Sequence of chain 2.A:
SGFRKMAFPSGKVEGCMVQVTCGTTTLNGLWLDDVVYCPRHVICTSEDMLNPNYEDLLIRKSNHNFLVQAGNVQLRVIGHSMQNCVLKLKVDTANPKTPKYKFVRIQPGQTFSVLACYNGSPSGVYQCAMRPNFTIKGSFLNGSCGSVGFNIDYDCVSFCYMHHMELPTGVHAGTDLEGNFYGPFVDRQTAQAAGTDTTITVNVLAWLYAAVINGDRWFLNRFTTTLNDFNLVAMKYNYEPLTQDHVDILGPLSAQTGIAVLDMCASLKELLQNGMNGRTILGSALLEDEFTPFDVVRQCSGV

Sequence of chain 1.A:
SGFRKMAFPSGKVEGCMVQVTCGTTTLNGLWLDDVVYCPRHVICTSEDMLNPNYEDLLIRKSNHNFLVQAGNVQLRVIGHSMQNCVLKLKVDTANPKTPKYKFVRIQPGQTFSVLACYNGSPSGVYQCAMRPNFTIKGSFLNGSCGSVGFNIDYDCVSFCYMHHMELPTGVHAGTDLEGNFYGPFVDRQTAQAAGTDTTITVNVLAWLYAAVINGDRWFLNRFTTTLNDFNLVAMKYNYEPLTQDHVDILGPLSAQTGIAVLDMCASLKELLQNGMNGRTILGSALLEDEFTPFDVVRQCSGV

Binding-site contacts:
Ligand atom O22 contacts residue GLU166 of chain 1.A at 2.9 Å (salt-bridge).
Ligand atom O21 contacts residue GLN189 of chain 1.A at 3.2 Å (h-bond).
Ligand atom N30 contacts residue PHE140 of chain 1.A at 3.1 Å (h-bond).
Ligand atom O32 contacts residue PHE140 of chain 1.A at 3.6 Å.
Ligand atom C08 contacts residue HIS41 of chain 1.A at 3.6 Å.
Ligand atom C38 contacts residue GLY143 of chain 1.A at 3.4 Å.
Ligand atom C19 contacts residue GLN189 of chain 1.A at 3.5 Å.
Ligand atom N30 contacts residue GLU166 of chain 1.A at 3.0 Å (salt-bridge).
Ligand atom C31 contacts residue HIS163 of chain 1.A at 3.7 Å.
Ligand atom C40 contacts residue ASN142 of chain 1.A at 3.8 Å.
Ligand atom C27 contacts residue ASN142 of chain 1.A at 3.4 Å.
Ligand atom O44 contacts residue CYS145 of chain 1.A at 2.9 Å (h-bond).
Ligand atom N23 contacts residue CYS145 of chain 1.A at 3.0 Å (h-bond).
Ligand atom O32 contacts residue HIS163 of chain 1.A at 2.6 Å (h-bond).
Ligand atom N23 contacts residue HIS164 of chain 1.A at 3.1 Å (h-bond).
Ligand atom O22 contacts residue MET165 of chain 1.A at 3.5 Å.
Ligand atom O32 contacts residue GLU166 of chain 1.A at 3.8 Å.
Ligand atom C28 contacts residue ASN142 of chain 1.A at 3.3 Å.
Ligand atom C35 contacts residue GLY143 of chain 1.A at 3.7 Å.
Ligand atom O44 contacts residue SER144 of chain 1.A at 3.1 Å (h-bond).
Ligand atom C43 contacts residue GLY143 of chain 1.A at 3.5 Å.
Ligand atom C07 contacts residue ASP187 of chain 1.A at 3.4 Å.
Ligand atom C33 contacts residue CYS145 of chain 1.A at 1.8 Å (hydrophobic).
Ligand atom C24 contacts residue CYS145 of chain 1.A at 2.7 Å (hydrophobic).
Ligand atom C25 contacts residue CYS145 of chain 1.A at 3.1 Å (hydrophobic).
Ligand atom C08 contacts residue ASP187 of chain 1.A at 3.4 Å.
Ligand atom C07 contacts residue ARG188 of chain 1.A at 3.6 Å.
Ligand atom C41 contacts residue ASN142 of chain 1.A at 3.6 Å.
Ligand atom O34 contacts residue CYS145 of chain 1.A at 2.5 Å (h-bond).
Ligand atom C35 contacts residue CYS145 of chain 1.A at 2.7 Å (hydrophobic).
Ligand atom O44 contacts residue GLY143 of chain 1.A at 2.8 Å (h-bond).
Ligand atom C29 contacts residue GLU166 of chain 1.A at 3.7 Å.
Ligand atom C07 contacts residue MET165 of chain 1.A at 3.5 Å (hydrophobic).
Ligand atom C37 contacts residue GLY143 of chain 1.A at 3.5 Å.
Ligand atom C08 contacts residue TYR54 of chain 1.A at 3.4 Å (hydrophobic).
Ligand atom C14 contacts residue GLU166 of chain 1.A at 3.4 Å.
Ligand atom N11 contacts residue GLN189 of chain 1.A at 3.7 Å.
Ligand atom O34 contacts residue HIS41 of chain 1.A at 2.8 Å (h-bond).
Ligand atom C31 contacts residue GLU166 of chain 1.A at 3.7 Å.
Ligand atom C37 contacts residue THR26 of chain 1.A at 3.2 Å.

The small molecule below binds the protein below.
Small molecule (SMILES): O=C(N[C@@H](CC1CCCCC1)C(=O)N[C@@H](C[C@@H]1CCCNC1=O)[C@@H](O)C(=O)NCc1ccccc1)c1cc2ccccc2o1